Binding-site contacts:
Ligand atom N1 contacts residue GLU318 of chain 2.A at 2.7 Å (salt-bridge).
Ligand atom O6 contacts residue GLY283 of chain 2.A at 3.3 Å.
Ligand atom N7 contacts residue MET284 of chain 2.A at 3.0 Å (h-bond).
Ligand atom O1P contacts residue TYR281 of chain 2.A at 2.5 Å (h-bond).
Ligand atom N7 contacts residue GLY283 of chain 2.A at 3.4 Å.
Ligand atom C6 contacts residue GLY285 of chain 2.A at 3.6 Å.
Ligand atom C1' contacts residue AUQ1 of chain 2.C at 3.5 Å.
Ligand atom O3P contacts residue SER199 of chain 2.A at 2.9 Å (h-bond).
Ligand atom C6 contacts residue GLU318 of chain 2.A at 3.7 Å.
Ligand atom P contacts residue TYR281 of chain 2.A at 3.6 Å.
Ligand atom N7 contacts residue ILE200 of chain 2.A at 3.4 Å.
Ligand atom O6 contacts residue GLY319 of chain 2.A at 3.4 Å.
Ligand atom O1P contacts residue SER199 of chain 2.A at 2.7 Å (h-bond).
Ligand atom O3P contacts residue GLY236 of chain 2.A at 3.0 Å (h-bond).
Ligand atom C4 contacts residue AUQ1 of chain 2.C at 3.1 Å.
Ligand atom O2P contacts residue SER258 of chain 2.A at 3.2 Å (h-bond).
Ligand atom C8 contacts residue ILE200 of chain 2.A at 3.7 Å (hydrophobic).
Ligand atom N3 contacts residue AUQ1 of chain 2.C at 3.2 Å (h-bond).
Ligand atom C8 contacts residue MET70 of chain 2.A at 3.5 Å (hydrophobic).
Ligand atom O3' contacts residue ASP234 of chain 2.A at 2.6 Å (salt-bridge).
Ligand atom O2P contacts residue GLY257 of chain 2.A at 2.9 Å (h-bond).
Ligand atom O3' contacts residue SER68 of chain 2.A at 2.9 Å (h-bond).
Ligand atom O1P contacts residue SER258 of chain 2.A at 3.1 Å (h-bond).
Ligand atom P contacts residue SER199 of chain 2.A at 3.6 Å.
Ligand atom C2 contacts residue CYS201 of chain 2.A at 3.4 Å (hydrophobic).
Ligand atom O2' contacts residue ASP234 of chain 2.A at 2.7 Å (salt-bridge).
Ligand atom C5 contacts residue AUQ1 of chain 2.C at 3.7 Å.
Ligand atom O6 contacts residue MET284 of chain 2.A at 3.3 Å (h-bond).
Ligand atom O6 contacts residue GLY285 of chain 2.A at 2.7 Å (h-bond).
Ligand atom N9 contacts residue AUQ1 of chain 2.C at 3.3 Å (h-bond).
Ligand atom O5' contacts residue GLY198 of chain 2.A at 3.5 Å.
Ligand atom C2 contacts residue AUQ1 of chain 2.C at 3.3 Å.
Ligand atom C5 contacts residue ILE200 of chain 2.A at 3.5 Å (hydrophobic).
Ligand atom C4' contacts residue ASP234 of chain 2.A at 3.5 Å.
Ligand atom C3' contacts residue ASP234 of chain 2.A at 3.5 Å.
Ligand atom C5' contacts residue TYR281 of chain 2.A at 3.5 Å (hydrophobic).
Ligand atom O3P contacts residue GLY198 of chain 2.A at 3.6 Å.
Ligand atom C2 contacts residue GLU318 of chain 2.A at 3.5 Å.
Ligand atom O5' contacts residue GLY235 of chain 2.A at 3.5 Å.
Ligand atom O2' contacts residue ASN173 of chain 2.A at 3.6 Å.

Sequence of chain 2.A:
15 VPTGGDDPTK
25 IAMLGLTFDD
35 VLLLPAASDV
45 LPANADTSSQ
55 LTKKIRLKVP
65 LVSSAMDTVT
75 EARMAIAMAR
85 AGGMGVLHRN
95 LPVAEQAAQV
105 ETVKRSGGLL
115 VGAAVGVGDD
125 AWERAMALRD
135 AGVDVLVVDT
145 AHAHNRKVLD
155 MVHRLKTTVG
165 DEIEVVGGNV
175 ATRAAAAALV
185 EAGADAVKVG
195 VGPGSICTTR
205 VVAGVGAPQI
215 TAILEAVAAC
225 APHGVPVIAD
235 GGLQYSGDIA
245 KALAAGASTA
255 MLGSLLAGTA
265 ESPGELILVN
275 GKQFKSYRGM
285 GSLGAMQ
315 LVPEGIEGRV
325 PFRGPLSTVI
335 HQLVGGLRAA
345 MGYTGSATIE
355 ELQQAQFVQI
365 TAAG

The small molecule below binds the protein below.
Small molecule (SMILES): O=c1[nH]cnc2c1ncn2[C@@H]1O[C@H](COP(=O)(O)O)[C@@H](O)[C@H]1O